This small molecule binds to this protein.
Small molecule (SMILES): CC(=O)N[C@@H]1[C@@H](O)[C@H](O)[C@@H](CO)O[C@H]1O

Sequence of chain 1.C:
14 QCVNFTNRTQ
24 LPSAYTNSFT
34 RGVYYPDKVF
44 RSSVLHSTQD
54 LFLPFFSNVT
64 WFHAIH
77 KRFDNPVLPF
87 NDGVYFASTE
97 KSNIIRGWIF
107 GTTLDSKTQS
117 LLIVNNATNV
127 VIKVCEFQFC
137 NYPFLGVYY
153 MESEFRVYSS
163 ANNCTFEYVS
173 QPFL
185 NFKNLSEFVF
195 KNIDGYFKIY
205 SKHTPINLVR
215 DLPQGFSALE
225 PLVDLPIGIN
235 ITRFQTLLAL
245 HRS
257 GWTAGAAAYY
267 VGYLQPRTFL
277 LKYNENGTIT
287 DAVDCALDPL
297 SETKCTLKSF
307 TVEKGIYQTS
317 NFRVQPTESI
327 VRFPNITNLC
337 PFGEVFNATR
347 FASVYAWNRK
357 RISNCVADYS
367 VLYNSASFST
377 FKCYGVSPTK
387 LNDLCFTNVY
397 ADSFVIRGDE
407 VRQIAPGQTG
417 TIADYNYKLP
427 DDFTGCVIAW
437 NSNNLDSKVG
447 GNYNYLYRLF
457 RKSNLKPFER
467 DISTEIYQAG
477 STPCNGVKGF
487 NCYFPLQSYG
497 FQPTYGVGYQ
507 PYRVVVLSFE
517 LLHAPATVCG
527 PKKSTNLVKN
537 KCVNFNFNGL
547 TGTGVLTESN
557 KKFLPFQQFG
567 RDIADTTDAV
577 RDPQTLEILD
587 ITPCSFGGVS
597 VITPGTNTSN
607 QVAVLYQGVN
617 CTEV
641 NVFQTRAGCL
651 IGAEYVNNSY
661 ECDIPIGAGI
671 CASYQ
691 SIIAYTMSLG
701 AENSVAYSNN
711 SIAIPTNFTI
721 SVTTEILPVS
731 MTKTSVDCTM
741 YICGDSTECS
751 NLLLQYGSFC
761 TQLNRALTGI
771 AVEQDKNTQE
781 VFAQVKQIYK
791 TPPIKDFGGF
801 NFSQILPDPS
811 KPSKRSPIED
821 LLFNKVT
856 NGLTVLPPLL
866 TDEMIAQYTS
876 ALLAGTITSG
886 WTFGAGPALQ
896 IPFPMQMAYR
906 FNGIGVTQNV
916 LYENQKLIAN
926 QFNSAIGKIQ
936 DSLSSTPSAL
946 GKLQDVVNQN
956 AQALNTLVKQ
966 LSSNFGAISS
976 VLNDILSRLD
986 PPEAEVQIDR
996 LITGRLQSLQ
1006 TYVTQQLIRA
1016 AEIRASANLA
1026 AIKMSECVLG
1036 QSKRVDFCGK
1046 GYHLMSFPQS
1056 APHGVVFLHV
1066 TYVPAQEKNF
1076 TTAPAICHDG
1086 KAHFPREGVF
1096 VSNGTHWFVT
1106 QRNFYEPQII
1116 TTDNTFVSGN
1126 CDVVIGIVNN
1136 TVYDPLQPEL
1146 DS

Binding-site contacts:
Ligand atom C8 contacts residue GLY339 of chain 1.C at 4.4 Å.
Ligand atom C8 contacts residue ASN343 of chain 1.C at 3.5 Å.
Ligand atom C7 contacts residue ASN343 of chain 1.C at 3.0 Å.
Ligand atom C4 contacts residue ASN343 of chain 1.C at 4.2 Å.
Ligand atom C3 contacts residue ASN343 of chain 1.C at 3.9 Å.
Ligand atom C2 contacts residue ASN343 of chain 1.C at 2.5 Å.
Ligand atom N2 contacts residue ASN343 of chain 1.C at 2.7 Å (h-bond).
Ligand atom O7 contacts residue ASN343 of chain 1.C at 3.7 Å.
Ligand atom C5 contacts residue ASN343 of chain 1.C at 3.6 Å.
Ligand atom O7 contacts residue LEU368 of chain 1.C at 4.5 Å.
Ligand atom O7 contacts residue PHE342 of chain 1.C at 4.5 Å.
Ligand atom O5 contacts residue ASN343 of chain 1.C at 2.3 Å (h-bond).
Ligand atom C8 contacts residue PHE338 of chain 1.C at 4.2 Å (hydrophobic).
Ligand atom C1 contacts residue ASN343 of chain 1.C at 1.4 Å.